Sequence of chain 1.J:
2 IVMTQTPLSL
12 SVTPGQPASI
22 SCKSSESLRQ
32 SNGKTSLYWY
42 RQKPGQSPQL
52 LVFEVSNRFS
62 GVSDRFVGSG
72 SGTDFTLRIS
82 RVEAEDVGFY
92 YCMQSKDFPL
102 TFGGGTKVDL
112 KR

Sequence of chain 1.E:
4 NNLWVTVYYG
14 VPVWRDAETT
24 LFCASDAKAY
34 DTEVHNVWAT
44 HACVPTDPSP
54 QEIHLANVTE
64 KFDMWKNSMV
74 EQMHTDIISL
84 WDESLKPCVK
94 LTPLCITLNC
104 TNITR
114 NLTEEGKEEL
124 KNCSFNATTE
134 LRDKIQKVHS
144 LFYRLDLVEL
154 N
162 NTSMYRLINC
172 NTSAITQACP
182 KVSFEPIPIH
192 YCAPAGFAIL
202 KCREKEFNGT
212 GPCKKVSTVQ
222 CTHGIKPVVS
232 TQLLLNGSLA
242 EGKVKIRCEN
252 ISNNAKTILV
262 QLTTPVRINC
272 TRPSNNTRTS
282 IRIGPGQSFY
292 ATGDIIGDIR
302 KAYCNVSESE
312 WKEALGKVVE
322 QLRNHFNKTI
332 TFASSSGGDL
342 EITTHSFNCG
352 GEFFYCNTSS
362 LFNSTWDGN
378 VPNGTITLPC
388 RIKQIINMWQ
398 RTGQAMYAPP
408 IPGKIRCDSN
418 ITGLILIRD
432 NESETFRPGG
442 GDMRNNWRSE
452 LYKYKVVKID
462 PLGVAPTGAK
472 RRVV

Binding-site contacts:
Ligand atom O5 contacts residue ASN237 of chain 1.E at 2.3 Å (h-bond).
Ligand atom C2 contacts residue ASP415 of chain 1.E at 4.0 Å.
Ligand atom C6 contacts residue GLY351 of chain 1.E at 4.3 Å.
Ligand atom N2 contacts residue SER416 of chain 1.E at 3.8 Å.
Ligand atom C8 contacts residue PHE348 of chain 1.E at 4.2 Å (hydrophobic).
Ligand atom C4 contacts residue ASN237 of chain 1.E at 4.2 Å.
Ligand atom C8 contacts residue VAL229 of chain 1.E at 4.3 Å (hydrophobic).
Ligand atom O7 contacts residue ASP415 of chain 1.E at 3.1 Å (salt-bridge).
Ligand atom C5 contacts residue ASP415 of chain 1.E at 3.7 Å.
Ligand atom O4 contacts residue ASP75 of chain 1.J at 3.7 Å.
Ligand atom O3 contacts residue ASP75 of chain 1.J at 2.8 Å (salt-bridge).
Ligand atom C6 contacts residue ASP415 of chain 1.E at 4.2 Å.
Ligand atom C4 contacts residue LYS24 of chain 1.J at 4.2 Å.
Ligand atom N2 contacts residue ASN237 of chain 1.E at 2.9 Å (h-bond).
Ligand atom N2 contacts residue ASP415 of chain 1.E at 3.5 Å (salt-bridge).
Ligand atom O3 contacts residue CYS414 of chain 1.E at 3.6 Å (h-bond).
Ligand atom C2 contacts residue ASN237 of chain 1.E at 2.4 Å.
Ligand atom O7 contacts residue ASN237 of chain 1.E at 4.4 Å.
Ligand atom C2 contacts residue SER416 of chain 1.E at 4.2 Å.
Ligand atom C8 contacts residue ASP415 of chain 1.E at 3.3 Å.
Ligand atom C1 contacts residue ASN237 of chain 1.E at 1.4 Å.
Ligand atom O6 contacts residue GLU186 of chain 1.E at 3.9 Å.
Ligand atom C5 contacts residue ASN237 of chain 1.E at 3.7 Å.
Ligand atom O6 contacts residue GLY351 of chain 1.E at 3.9 Å.
Ligand atom C7 contacts residue ASP415 of chain 1.E at 3.1 Å.
Ligand atom C7 contacts residue ASN349 of chain 1.E at 3.6 Å.
Ligand atom C3 contacts residue ASN237 of chain 1.E at 3.8 Å.
Ligand atom C7 contacts residue ASN237 of chain 1.E at 3.9 Å.
Ligand atom C8 contacts residue LEU236 of chain 1.E at 3.8 Å (hydrophobic).
Ligand atom C8 contacts residue ASN349 of chain 1.E at 3.5 Å.
Ligand atom C3 contacts residue ASP75 of chain 1.J at 3.7 Å.
Ligand atom O4 contacts residue SER184 of chain 1.E at 4.0 Å.
Ligand atom O4 contacts residue LYS24 of chain 1.J at 3.3 Å (salt-bridge).
Ligand atom O7 contacts residue ASN349 of chain 1.E at 3.3 Å (h-bond).
Ligand atom C1 contacts residue SER416 of chain 1.E at 3.7 Å.
Ligand atom O2 contacts residue ASP75 of chain 1.J at 3.9 Å.
Ligand atom O4 contacts residue ASP415 of chain 1.E at 3.6 Å (salt-bridge).
Ligand atom O6 contacts residue GLY351 of chain 1.E at 4.3 Å.
Ligand atom O7 contacts residue ARG413 of chain 1.E at 4.1 Å.
Ligand atom C4 contacts residue ASP75 of chain 1.J at 3.6 Å.

This small molecule binds to this protein.
Small molecule (SMILES): CC(=O)N[C@H]1[C@H](O[C@H]2[C@H](O)[C@@H](NC(C)=O)CO[C@@H]2CO)O[C@H](CO)[C@@H](O[C@@H]2O[C@H](CO[C@H]3O[C@H](CO)[C@@H](O)[C@H](O[C@H]4O[C@H](CO)[C@@H](O)[C@H](O)[C@@H]4O)[C@@H]3O)[C@@H](O)[C@H](O[C@H]3O[C@H](CO)[C@@H](O)[C@H](O)[C@@H]3O[C@H]3O[C@H](CO)[C@@H](O)[C@H](O)[C@@H]3O)[C@@H]2O)[C@@H]1O